Binding-site contacts:
Ligand atom C8 contacts residue TRP149 of chain 3.F at 4.1 Å (hydrophobic).
Ligand atom O2 contacts residue ARG133 of chain 3.E at 4.2 Å.
Ligand atom O4 contacts residue TYR108 of chain 3.F at 4.1 Å.
Ligand atom C3 contacts residue TYR162 of chain 3.F at 3.7 Å (hydrophobic).
Ligand atom O4 contacts residue FE1 of chain 3.X at 2.2 Å.
Ligand atom C1 contacts residue PRO15 of chain 3.E at 3.7 Å (hydrophobic).
Ligand atom C4 contacts residue HIS147 of chain 3.F at 4.1 Å.
Ligand atom C3 contacts residue HIS147 of chain 3.F at 4.0 Å.
Ligand atom C7 contacts residue PRO15 of chain 3.E at 3.8 Å (hydrophobic).
Ligand atom C6 contacts residue HIS147 of chain 3.F at 4.1 Å.
Ligand atom O3 contacts residue TYR16 of chain 3.E at 3.6 Å.
Ligand atom O3 contacts residue TYR162 of chain 3.F at 2.9 Å (h-bond).
Ligand atom O4 contacts residue ARG157 of chain 3.F at 2.7 Å (salt-bridge).
Ligand atom C2 contacts residue TYR16 of chain 3.E at 3.3 Å (hydrophobic).
Ligand atom C3 contacts residue PRO15 of chain 3.E at 3.9 Å (hydrophobic).
Ligand atom C1 contacts residue HIS147 of chain 3.F at 3.7 Å.
Ligand atom C7 contacts residue TYR16 of chain 3.E at 3.5 Å (hydrophobic).
Ligand atom C3 contacts residue FE1 of chain 3.X at 2.8 Å.
Ligand atom O3 contacts residue PRO15 of chain 3.E at 4.2 Å.
Ligand atom C4 contacts residue FE1 of chain 3.X at 2.9 Å.
Ligand atom C6 contacts residue TRP149 of chain 3.F at 3.2 Å (hydrophobic).
Ligand atom C4 contacts residue ARG157 of chain 3.F at 3.8 Å.
Ligand atom C1 contacts residue TYR16 of chain 3.E at 4.2 Å (hydrophobic).
Ligand atom O3 contacts residue TYR108 of chain 3.F at 3.0 Å (h-bond).
Ligand atom C2 contacts residue FE1 of chain 3.X at 4.1 Å.
Ligand atom O1 contacts residue ARG150 of chain 3.F at 3.6 Å.
Ligand atom O4 contacts residue HIS160 of chain 3.F at 3.4 Å (h-bond).
Ligand atom C2 contacts residue PRO15 of chain 3.E at 3.4 Å (hydrophobic).
Ligand atom C3 contacts residue TYR108 of chain 3.F at 4.1 Å (hydrophobic).
Ligand atom C5 contacts residue TRP149 of chain 3.F at 3.7 Å (hydrophobic).
Ligand atom O1 contacts residue TRP149 of chain 3.F at 3.7 Å.
Ligand atom C4 contacts residue TYR162 of chain 3.F at 3.7 Å (hydrophobic).
Ligand atom O4 contacts residue TYR162 of chain 3.F at 3.0 Å (h-bond).
Ligand atom O3 contacts residue FE1 of chain 3.X at 2.0 Å.
Ligand atom C1 contacts residue TRP149 of chain 3.F at 4.0 Å (hydrophobic).
Ligand atom C3 contacts residue TYR16 of chain 3.E at 4.1 Å (hydrophobic).
Ligand atom C2 contacts residue HIS147 of chain 3.F at 3.6 Å.
Ligand atom C5 contacts residue HIS147 of chain 3.F at 4.2 Å.
Ligand atom C5 contacts residue ARG157 of chain 3.F at 3.7 Å.
Ligand atom C7 contacts residue HIS147 of chain 3.F at 3.9 Å.

Sequence of chain 3.E:
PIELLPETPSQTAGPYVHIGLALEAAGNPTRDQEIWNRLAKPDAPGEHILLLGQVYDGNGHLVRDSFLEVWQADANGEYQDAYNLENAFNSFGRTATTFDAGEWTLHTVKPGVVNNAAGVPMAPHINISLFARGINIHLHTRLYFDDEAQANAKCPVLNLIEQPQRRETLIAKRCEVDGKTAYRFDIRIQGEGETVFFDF

Sequence of chain 3.F:
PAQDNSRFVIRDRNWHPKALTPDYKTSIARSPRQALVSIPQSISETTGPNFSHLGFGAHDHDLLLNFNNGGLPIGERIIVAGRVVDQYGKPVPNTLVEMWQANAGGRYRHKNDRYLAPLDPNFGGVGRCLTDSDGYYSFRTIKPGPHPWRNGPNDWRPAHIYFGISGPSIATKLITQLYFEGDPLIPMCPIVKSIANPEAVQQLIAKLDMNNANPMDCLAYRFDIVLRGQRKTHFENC

The small molecule below binds the protein below.
Small molecule (SMILES): O=C(O)Cc1ccc(O)c(O)c1